Binding-site contacts:
Ligand atom C5 contacts residue LEU236 of chain 1.A at 4.1 Å (hydrophobic).
Ligand atom C7 contacts residue ARG214 of chain 3.A at 3.9 Å.
Ligand atom O4 contacts residue ASN217 of chain 3.A at 4.0 Å.
Ligand atom C4 contacts residue ASN157 of chain 1.A at 4.2 Å.
Ligand atom C3 contacts residue ARG214 of chain 3.A at 4.2 Å.
Ligand atom C8 contacts residue NAG1 of chain 1.G at 3.9 Å.
Ligand atom C4 contacts residue ARG214 of chain 3.A at 4.2 Å.
Ligand atom C5 contacts residue ASN157 of chain 1.A at 3.6 Å.
Ligand atom C2 contacts residue ASN157 of chain 1.A at 2.5 Å.
Ligand atom O6 contacts residue THR159 of chain 1.A at 3.6 Å (h-bond).
Ligand atom O4 contacts residue ARG214 of chain 3.A at 4.0 Å.
Ligand atom N2 contacts residue TYR211 of chain 3.A at 3.6 Å.
Ligand atom O6 contacts residue ARG214 of chain 3.A at 3.8 Å.
Ligand atom O7 contacts residue ARG214 of chain 3.A at 2.9 Å (salt-bridge).
Ligand atom C6 contacts residue ASN217 of chain 3.A at 4.2 Å.
Ligand atom C8 contacts residue ILE234 of chain 1.A at 4.2 Å (hydrophobic).
Ligand atom C3 contacts residue ASN157 of chain 1.A at 3.8 Å.
Ligand atom C7 contacts residue ASN157 of chain 1.A at 3.5 Å.
Ligand atom C6 contacts residue THR159 of chain 1.A at 3.6 Å.
Ligand atom C8 contacts residue TYR211 of chain 3.A at 3.5 Å (hydrophobic).
Ligand atom C5 contacts residue ASN217 of chain 3.A at 3.7 Å.
Ligand atom C3 contacts residue TYR211 of chain 3.A at 3.9 Å (hydrophobic).
Ligand atom C8 contacts residue PRO213 of chain 3.A at 4.1 Å (hydrophobic).
Ligand atom C6 contacts residue LEU236 of chain 1.A at 3.9 Å (hydrophobic).
Ligand atom C1 contacts residue ASN157 of chain 1.A at 1.4 Å.
Ligand atom O5 contacts residue LEU236 of chain 1.A at 4.3 Å.
Ligand atom O3 contacts residue ARG214 of chain 3.A at 3.5 Å.
Ligand atom C2 contacts residue ARG214 of chain 3.A at 3.8 Å.
Ligand atom C1 contacts residue TYR211 of chain 3.A at 4.1 Å (hydrophobic).
Ligand atom O5 contacts residue ARG214 of chain 3.A at 3.8 Å.
Ligand atom O7 contacts residue ARG212 of chain 3.A at 4.1 Å.
Ligand atom C8 contacts residue NAG2 of chain 1.G at 3.5 Å.
Ligand atom C7 contacts residue PRO213 of chain 3.A at 4.2 Å (hydrophobic).
Ligand atom O5 contacts residue ASN157 of chain 1.A at 2.3 Å (h-bond).
Ligand atom C1 contacts residue ARG214 of chain 3.A at 4.1 Å.
Ligand atom O3 contacts residue TYR211 of chain 3.A at 4.3 Å.
Ligand atom O7 contacts residue PRO213 of chain 3.A at 3.5 Å.
Ligand atom C7 contacts residue TYR211 of chain 3.A at 4.2 Å (hydrophobic).
Ligand atom O7 contacts residue ASN157 of chain 1.A at 3.7 Å.
Ligand atom N2 contacts residue ASN157 of chain 1.A at 2.9 Å (h-bond).

Sequence of chain 3.A:
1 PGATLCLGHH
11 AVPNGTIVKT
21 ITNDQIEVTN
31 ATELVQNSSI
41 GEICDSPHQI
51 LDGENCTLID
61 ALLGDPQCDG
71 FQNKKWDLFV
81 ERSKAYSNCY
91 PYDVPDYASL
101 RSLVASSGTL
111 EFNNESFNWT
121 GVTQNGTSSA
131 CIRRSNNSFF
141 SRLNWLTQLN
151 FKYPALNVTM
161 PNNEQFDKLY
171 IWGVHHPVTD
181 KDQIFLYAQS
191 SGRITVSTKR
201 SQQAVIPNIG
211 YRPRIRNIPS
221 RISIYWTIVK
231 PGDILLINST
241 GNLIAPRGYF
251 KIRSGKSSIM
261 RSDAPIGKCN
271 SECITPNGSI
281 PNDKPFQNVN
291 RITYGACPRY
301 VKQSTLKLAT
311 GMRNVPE

This small molecule binds to this protein.
Small molecule (SMILES): CC(=O)N[C@H]1[C@H](O[C@H]2[C@H](O)[C@@H](NC(C)=O)CO[C@@H]2CO)O[C@H](CO)[C@@H](O[C@@H]2O[C@H](CO)[C@@H](O)[C@H](O)[C@@H]2O)[C@@H]1O

Sequence of chain 1.A:
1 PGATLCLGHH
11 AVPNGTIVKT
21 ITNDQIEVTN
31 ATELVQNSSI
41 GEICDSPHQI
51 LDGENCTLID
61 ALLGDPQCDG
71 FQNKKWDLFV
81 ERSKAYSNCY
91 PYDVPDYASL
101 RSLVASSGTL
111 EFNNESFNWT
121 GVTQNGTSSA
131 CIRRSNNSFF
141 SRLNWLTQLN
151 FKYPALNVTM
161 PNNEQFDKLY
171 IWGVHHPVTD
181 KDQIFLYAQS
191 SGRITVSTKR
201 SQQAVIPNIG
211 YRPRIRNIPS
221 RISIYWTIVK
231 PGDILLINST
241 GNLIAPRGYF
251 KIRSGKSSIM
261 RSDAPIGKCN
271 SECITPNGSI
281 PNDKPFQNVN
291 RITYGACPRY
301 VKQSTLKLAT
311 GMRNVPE